A protein and the small-molecule ligand that binds it are described below.
Small molecule (SMILES): CC(=O)N[C@H]1[C@H](O[C@H]2[C@H](O)[C@@H](NC(C)=O)CO[C@@H]2CO)O[C@H](CO)[C@@H](O)[C@@H]1O

Binding-site contacts:
Ligand atom O7 contacts residue ASP895 of chain 1.A at 3.2 Å (salt-bridge).
Ligand atom C6 contacts residue VAL894 of chain 1.A at 3.7 Å (hydrophobic).
Ligand atom C7 contacts residue ASP895 of chain 1.A at 4.4 Å.
Ligand atom C6 contacts residue ASP895 of chain 1.A at 3.7 Å.
Ligand atom O7 contacts residue ASN1226 of chain 1.C at 3.1 Å (h-bond).
Ligand atom O6 contacts residue ILE897 of chain 1.A at 4.4 Å.
Ligand atom O3 contacts residue ASN896 of chain 1.A at 3.6 Å.
Ligand atom O4 contacts residue ASP893 of chain 1.A at 2.4 Å (salt-bridge).
Ligand atom C1 contacts residue ASN1226 of chain 1.C at 1.4 Å.
Ligand atom C5 contacts residue ASN1226 of chain 1.C at 3.7 Å.
Ligand atom C3 contacts residue ASN1226 of chain 1.C at 3.8 Å.
Ligand atom C3 contacts residue ASP893 of chain 1.A at 4.4 Å.
Ligand atom N2 contacts residue ASN1226 of chain 1.C at 2.9 Å (h-bond).
Ligand atom C4 contacts residue ASP893 of chain 1.A at 3.6 Å.
Ligand atom C2 contacts residue ASN1226 of chain 1.C at 2.5 Å.
Ligand atom O6 contacts residue ASN896 of chain 1.A at 3.5 Å (h-bond).
Ligand atom O6 contacts residue VAL894 of chain 1.A at 3.9 Å.
Ligand atom C6 contacts residue ASP893 of chain 1.A at 3.8 Å.
Ligand atom C8 contacts residue GLN1016 of chain 1.A at 3.8 Å.
Ligand atom C4 contacts residue ASN1226 of chain 1.C at 4.2 Å.
Ligand atom C6 contacts residue ASN896 of chain 1.A at 3.5 Å.
Ligand atom C7 contacts residue ASN1226 of chain 1.C at 3.2 Å.
Ligand atom C8 contacts residue ASN1226 of chain 1.C at 4.0 Å.
Ligand atom O6 contacts residue ASP893 of chain 1.A at 3.4 Å.
Ligand atom O5 contacts residue ASN1226 of chain 1.C at 2.4 Å (h-bond).
Ligand atom C5 contacts residue ASP893 of chain 1.A at 4.0 Å.

Sequence of chain 1.C:
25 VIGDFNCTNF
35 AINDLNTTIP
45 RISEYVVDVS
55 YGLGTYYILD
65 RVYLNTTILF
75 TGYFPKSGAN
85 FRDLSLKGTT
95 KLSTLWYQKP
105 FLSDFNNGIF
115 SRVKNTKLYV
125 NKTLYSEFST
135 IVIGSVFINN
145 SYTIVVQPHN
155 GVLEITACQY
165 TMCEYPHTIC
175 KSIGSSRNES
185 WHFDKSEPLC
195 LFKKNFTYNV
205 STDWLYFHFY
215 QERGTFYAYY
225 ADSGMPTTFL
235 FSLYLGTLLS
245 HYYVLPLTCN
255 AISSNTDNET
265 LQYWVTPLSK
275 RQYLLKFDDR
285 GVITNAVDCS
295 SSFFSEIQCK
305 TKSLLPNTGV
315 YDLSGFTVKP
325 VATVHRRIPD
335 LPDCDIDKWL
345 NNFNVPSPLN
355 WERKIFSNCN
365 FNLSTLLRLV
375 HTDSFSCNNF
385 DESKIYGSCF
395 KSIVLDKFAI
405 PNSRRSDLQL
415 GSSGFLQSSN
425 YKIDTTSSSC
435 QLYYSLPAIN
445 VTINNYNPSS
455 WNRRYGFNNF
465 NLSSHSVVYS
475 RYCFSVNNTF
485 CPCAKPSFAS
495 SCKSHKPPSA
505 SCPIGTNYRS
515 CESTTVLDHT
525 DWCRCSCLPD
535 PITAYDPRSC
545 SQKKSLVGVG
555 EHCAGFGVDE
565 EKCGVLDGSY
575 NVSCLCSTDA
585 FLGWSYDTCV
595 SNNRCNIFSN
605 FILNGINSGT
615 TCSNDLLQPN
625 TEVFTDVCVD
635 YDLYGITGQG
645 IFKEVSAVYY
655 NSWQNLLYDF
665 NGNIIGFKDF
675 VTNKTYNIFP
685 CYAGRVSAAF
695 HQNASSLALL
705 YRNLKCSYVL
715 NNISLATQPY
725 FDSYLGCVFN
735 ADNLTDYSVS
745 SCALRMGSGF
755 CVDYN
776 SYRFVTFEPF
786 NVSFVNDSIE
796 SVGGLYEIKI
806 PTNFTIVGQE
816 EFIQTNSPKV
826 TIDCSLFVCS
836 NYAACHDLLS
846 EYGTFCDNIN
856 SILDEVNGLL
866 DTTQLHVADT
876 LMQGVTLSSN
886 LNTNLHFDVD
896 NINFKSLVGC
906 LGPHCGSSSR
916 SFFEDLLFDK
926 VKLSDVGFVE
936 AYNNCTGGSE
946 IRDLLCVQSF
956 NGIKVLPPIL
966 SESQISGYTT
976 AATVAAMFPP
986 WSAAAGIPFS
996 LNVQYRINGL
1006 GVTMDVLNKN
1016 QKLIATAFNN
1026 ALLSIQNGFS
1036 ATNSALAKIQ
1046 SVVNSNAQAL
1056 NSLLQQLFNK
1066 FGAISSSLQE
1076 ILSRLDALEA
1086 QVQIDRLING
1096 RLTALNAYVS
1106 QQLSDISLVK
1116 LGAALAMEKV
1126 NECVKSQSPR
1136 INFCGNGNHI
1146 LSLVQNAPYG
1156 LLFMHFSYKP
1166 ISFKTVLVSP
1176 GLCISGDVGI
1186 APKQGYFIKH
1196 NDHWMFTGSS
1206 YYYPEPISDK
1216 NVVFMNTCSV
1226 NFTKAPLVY

Sequence of chain 1.A:
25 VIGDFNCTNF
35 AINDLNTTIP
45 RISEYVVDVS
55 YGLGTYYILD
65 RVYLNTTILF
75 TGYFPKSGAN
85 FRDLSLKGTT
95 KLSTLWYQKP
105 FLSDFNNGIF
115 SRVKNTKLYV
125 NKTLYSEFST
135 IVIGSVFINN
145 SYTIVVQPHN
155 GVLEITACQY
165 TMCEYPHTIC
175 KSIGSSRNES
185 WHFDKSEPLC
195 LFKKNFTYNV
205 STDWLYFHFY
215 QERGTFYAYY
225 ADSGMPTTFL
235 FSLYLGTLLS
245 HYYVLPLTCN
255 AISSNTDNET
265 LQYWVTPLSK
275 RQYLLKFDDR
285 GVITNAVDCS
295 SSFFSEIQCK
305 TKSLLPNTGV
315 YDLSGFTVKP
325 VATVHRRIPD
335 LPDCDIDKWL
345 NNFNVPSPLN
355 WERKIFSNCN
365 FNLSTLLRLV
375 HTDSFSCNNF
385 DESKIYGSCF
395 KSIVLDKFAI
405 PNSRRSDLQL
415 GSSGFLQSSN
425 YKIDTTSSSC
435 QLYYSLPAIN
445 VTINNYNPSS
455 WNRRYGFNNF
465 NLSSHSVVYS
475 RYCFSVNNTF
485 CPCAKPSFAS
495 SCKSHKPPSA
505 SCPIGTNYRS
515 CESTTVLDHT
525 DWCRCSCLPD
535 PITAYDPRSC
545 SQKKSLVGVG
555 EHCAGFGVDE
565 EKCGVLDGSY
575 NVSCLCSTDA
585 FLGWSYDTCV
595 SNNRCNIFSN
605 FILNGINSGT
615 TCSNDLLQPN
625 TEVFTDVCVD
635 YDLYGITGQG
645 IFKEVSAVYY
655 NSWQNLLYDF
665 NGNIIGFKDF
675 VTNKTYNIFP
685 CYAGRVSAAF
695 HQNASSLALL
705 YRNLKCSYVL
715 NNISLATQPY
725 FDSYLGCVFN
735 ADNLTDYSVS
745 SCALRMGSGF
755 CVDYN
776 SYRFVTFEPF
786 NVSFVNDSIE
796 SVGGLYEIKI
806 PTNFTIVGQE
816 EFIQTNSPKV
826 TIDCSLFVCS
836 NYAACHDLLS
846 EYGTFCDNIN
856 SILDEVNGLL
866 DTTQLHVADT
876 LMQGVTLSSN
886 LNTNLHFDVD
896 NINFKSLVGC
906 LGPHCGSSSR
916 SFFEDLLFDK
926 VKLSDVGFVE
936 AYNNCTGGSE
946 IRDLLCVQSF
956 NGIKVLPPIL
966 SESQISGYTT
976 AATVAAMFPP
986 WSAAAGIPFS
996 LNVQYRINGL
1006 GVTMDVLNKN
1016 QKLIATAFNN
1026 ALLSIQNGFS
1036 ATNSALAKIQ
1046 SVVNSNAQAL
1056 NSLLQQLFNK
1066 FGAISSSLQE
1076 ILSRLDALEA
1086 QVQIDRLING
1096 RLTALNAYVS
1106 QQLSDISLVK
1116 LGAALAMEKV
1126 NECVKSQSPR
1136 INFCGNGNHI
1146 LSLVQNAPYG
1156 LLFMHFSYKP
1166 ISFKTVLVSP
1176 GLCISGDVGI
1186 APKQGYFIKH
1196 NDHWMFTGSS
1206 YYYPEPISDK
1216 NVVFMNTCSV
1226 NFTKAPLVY